The small molecule below binds the protein below.
Small molecule (SMILES): CC(=O)N[C@@H]1[C@@H](O)[C@H](O)[C@@H](CO)O[C@H]1O

Sequence of chain 1.A:
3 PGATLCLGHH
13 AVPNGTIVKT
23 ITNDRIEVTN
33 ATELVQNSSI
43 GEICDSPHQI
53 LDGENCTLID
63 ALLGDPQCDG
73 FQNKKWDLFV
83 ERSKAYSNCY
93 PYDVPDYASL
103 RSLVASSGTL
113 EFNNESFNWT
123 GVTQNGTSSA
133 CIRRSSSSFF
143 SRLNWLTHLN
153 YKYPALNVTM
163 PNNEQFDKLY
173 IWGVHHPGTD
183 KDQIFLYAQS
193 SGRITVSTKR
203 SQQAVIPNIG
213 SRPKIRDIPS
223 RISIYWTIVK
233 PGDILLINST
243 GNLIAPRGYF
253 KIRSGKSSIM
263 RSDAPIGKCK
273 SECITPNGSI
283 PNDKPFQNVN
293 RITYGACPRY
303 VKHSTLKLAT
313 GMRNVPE

Binding-site contacts:
Ligand atom N2 contacts residue ALA157 of chain 3.A at 4.5 Å.
Ligand atom N2 contacts residue LEU158 of chain 3.A at 4.1 Å.
Ligand atom O6 contacts residue ARG195 of chain 3.A at 3.1 Å (salt-bridge).
Ligand atom C5 contacts residue ALA157 of chain 3.A at 4.2 Å (hydrophobic).
Ligand atom O4 contacts residue ALA157 of chain 3.A at 3.9 Å.
Ligand atom C7 contacts residue NAG1 of chain 3.D at 4.1 Å.
Ligand atom N2 contacts residue ASN159 of chain 3.A at 3.1 Å.
Ligand atom C2 contacts residue ASN159 of chain 3.A at 4.3 Å.
Ligand atom C8 contacts residue ASN159 of chain 3.A at 3.5 Å.
Ligand atom C1 contacts residue SER241 of chain 3.A at 4.4 Å.
Ligand atom C6 contacts residue THR242 of chain 3.A at 3.5 Å.
Ligand atom C1 contacts residue LEU158 of chain 3.A at 3.7 Å (hydrophobic).
Ligand atom C1 contacts residue ALA157 of chain 3.A at 4.4 Å (hydrophobic).
Ligand atom O5 contacts residue THR242 of chain 3.A at 4.5 Å.
Ligand atom O7 contacts residue ASN159 of chain 3.A at 4.2 Å.
Ligand atom C1 contacts residue ASN159 of chain 3.A at 4.4 Å.
Ligand atom C3 contacts residue ASN240 of chain 3.A at 3.9 Å.
Ligand atom C5 contacts residue ASN240 of chain 3.A at 3.5 Å.
Ligand atom C2 contacts residue ASN240 of chain 3.A at 2.7 Å.
Ligand atom C6 contacts residue ARG195 of chain 3.A at 3.9 Å.
Ligand atom O5 contacts residue ASN240 of chain 3.A at 2.3 Å (h-bond).
Ligand atom O6 contacts residue ILE211 of chain 1.A at 3.8 Å.
Ligand atom C7 contacts residue ASN240 of chain 3.A at 4.5 Å.
Ligand atom C4 contacts residue ALA157 of chain 3.A at 4.1 Å (hydrophobic).
Ligand atom C8 contacts residue ALA157 of chain 3.A at 4.4 Å (hydrophobic).
Ligand atom C2 contacts residue ALA157 of chain 3.A at 4.4 Å (hydrophobic).
Ligand atom C6 contacts residue ASN240 of chain 3.A at 4.4 Å.
Ligand atom C2 contacts residue LEU158 of chain 3.A at 4.5 Å (hydrophobic).
Ligand atom C3 contacts residue ALA157 of chain 3.A at 3.7 Å (hydrophobic).
Ligand atom O4 contacts residue THR242 of chain 3.A at 4.3 Å.
Ligand atom N2 contacts residue ASN240 of chain 3.A at 3.2 Å (h-bond).
Ligand atom C1 contacts residue ASN240 of chain 3.A at 1.4 Å.
Ligand atom O7 contacts residue NAG1 of chain 3.D at 3.0 Å.
Ligand atom O6 contacts residue ASN240 of chain 3.A at 3.7 Å.
Ligand atom C5 contacts residue THR242 of chain 3.A at 3.5 Å.
Ligand atom O6 contacts residue THR242 of chain 3.A at 4.2 Å.
Ligand atom C4 contacts residue ASN240 of chain 3.A at 4.3 Å.
Ligand atom C7 contacts residue ASN159 of chain 3.A at 3.4 Å.

Sequence of chain 3.A:
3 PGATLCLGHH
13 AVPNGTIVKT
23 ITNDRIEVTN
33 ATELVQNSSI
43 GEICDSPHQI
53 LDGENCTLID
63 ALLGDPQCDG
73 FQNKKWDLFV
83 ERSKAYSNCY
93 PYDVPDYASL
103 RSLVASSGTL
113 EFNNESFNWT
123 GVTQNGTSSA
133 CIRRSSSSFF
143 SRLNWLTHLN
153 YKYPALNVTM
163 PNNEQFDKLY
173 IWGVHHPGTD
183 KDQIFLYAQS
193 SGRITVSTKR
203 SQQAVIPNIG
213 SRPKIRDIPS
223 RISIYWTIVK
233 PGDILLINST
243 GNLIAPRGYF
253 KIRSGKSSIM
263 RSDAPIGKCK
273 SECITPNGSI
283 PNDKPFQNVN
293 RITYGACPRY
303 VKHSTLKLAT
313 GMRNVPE